Binding-site contacts:
Ligand atom C4 contacts residue THR176 of chain 1.A at 3.7 Å.
Ligand atom C5 contacts residue THR176 of chain 1.A at 3.8 Å.
Ligand atom C21 contacts residue LEU111 of chain 1.A at 3.6 Å (hydrophobic).
Ligand atom C9 contacts residue ASN161 of chain 1.A at 3.7 Å.
Ligand atom N7 contacts residue ASP177 of chain 1.A at 2.9 Å (salt-bridge).
Ligand atom N15 contacts residue LEU111 of chain 1.A at 3.0 Å (h-bond).
Ligand atom C10 contacts residue LEU111 of chain 1.A at 3.7 Å (hydrophobic).
Ligand atom C21 contacts residue ASP112 of chain 1.A at 3.7 Å.
Ligand atom C10 contacts residue GLU109 of chain 1.A at 3.3 Å.
Ligand atom C4 contacts residue VAL48 of chain 1.A at 3.8 Å (hydrophobic).
Ligand atom C19 contacts residue LEU111 of chain 1.A at 3.4 Å (hydrophobic).
Ligand atom C8 contacts residue LEU42 of chain 1.A at 3.3 Å (hydrophobic).
Ligand atom C10 contacts residue ALA61 of chain 1.A at 3.6 Å (hydrophobic).
Ligand atom C3 contacts residue VAL48 of chain 1.A at 3.8 Å (hydrophobic).
Ligand atom N15 contacts residue ALA61 of chain 1.A at 3.8 Å.
Ligand atom C18 contacts residue LEU111 of chain 1.A at 3.4 Å (hydrophobic).
Ligand atom C21 contacts residue LEU40 of chain 1.A at 3.6 Å (hydrophobic).
Ligand atom N16 contacts residue LEU40 of chain 1.A at 3.4 Å.
Ligand atom N16 contacts residue CYS110 of chain 1.A at 3.8 Å.
Ligand atom C17 contacts residue CYS110 of chain 1.A at 3.6 Å (hydrophobic).
Ligand atom C6 contacts residue THR176 of chain 1.A at 3.8 Å.
Ligand atom C20 contacts residue LEU111 of chain 1.A at 3.5 Å (hydrophobic).
Ligand atom C22 contacts residue ASP112 of chain 1.A at 3.8 Å.
Ligand atom C17 contacts residue LEU111 of chain 1.A at 3.4 Å (hydrophobic).
Ligand atom O26 contacts residue ASP177 of chain 1.A at 3.2 Å.
Ligand atom C8 contacts residue GLY43 of chain 1.A at 3.3 Å.
Ligand atom N7 contacts residue GLY43 of chain 1.A at 3.6 Å.
Ligand atom O26 contacts residue LYS63 of chain 1.A at 3.0 Å (salt-bridge).
Ligand atom C12 contacts residue LEU163 of chain 1.A at 3.8 Å (hydrophobic).
Ligand atom C17 contacts residue LEU40 of chain 1.A at 3.6 Å (hydrophobic).
Ligand atom C13 contacts residue LEU163 of chain 1.A at 3.5 Å (hydrophobic).
Ligand atom C19 contacts residue LEU40 of chain 1.A at 3.8 Å (hydrophobic).
Ligand atom N1 contacts residue LEU163 of chain 1.A at 3.8 Å.
Ligand atom C6 contacts residue ASP177 of chain 1.A at 3.6 Å.
Ligand atom C8 contacts residue ASP177 of chain 1.A at 3.6 Å.
Ligand atom N16 contacts residue ASP112 of chain 1.A at 3.5 Å.
Ligand atom N16 contacts residue LEU111 of chain 1.A at 3.5 Å (h-bond).
Ligand atom C6 contacts residue LYS63 of chain 1.A at 3.8 Å.
Ligand atom C3 contacts residue MET108 of chain 1.A at 3.8 Å (hydrophobic).
Ligand atom N15 contacts residue GLU109 of chain 1.A at 3.8 Å.

The small molecule below binds the protein below.
Small molecule (SMILES): O=C1NCCc2[nH]c(-c3ccnc(-c4cnc5ccccc5c4)c3)cc21

Sequence of chain 1.A:
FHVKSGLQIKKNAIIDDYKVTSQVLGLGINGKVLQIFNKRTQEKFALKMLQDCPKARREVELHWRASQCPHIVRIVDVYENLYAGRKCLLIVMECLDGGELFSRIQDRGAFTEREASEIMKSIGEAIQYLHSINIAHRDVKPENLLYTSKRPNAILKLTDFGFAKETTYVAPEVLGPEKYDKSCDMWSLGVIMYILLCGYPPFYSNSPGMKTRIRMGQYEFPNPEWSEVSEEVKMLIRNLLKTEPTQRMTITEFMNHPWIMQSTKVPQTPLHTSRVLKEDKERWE